Sequence of chain 1.A:
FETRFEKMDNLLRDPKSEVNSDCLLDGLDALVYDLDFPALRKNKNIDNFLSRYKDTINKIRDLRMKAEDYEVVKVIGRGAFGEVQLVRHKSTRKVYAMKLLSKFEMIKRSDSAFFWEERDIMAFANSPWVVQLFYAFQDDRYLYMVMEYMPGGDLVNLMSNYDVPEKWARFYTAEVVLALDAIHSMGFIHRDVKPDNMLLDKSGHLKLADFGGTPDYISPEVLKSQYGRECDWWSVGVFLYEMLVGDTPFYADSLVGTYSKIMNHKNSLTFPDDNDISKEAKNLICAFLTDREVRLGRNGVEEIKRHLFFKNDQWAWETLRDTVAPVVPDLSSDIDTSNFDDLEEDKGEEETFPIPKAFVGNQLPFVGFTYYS

Binding-site contacts:
Ligand atom N10 contacts residue ALA97 of chain 1.A at 3.5 Å.
Ligand atom N11 contacts residue ALA97 of chain 1.A at 3.3 Å.
Ligand atom N11 contacts residue TYR149 of chain 1.A at 3.8 Å.
Ligand atom C20 contacts residue GLU83 of chain 1.A at 3.8 Å.
Ligand atom C20 contacts residue GLY82 of chain 1.A at 3.8 Å.
Ligand atom N3 contacts residue PHE211 of chain 1.A at 3.6 Å.
Ligand atom C4 contacts residue VAL84 of chain 1.A at 3.7 Å (hydrophobic).
Ligand atom C20 contacts residue GLY79 of chain 1.A at 3.4 Å.
Ligand atom C2 contacts residue LYS99 of chain 1.A at 3.9 Å.
Ligand atom C9 contacts residue LEU199 of chain 1.A at 3.9 Å (hydrophobic).
Ligand atom C19 contacts residue GLY82 of chain 1.A at 3.5 Å.
Ligand atom C22 contacts residue PHE81 of chain 1.A at 3.9 Å (hydrophobic).
Ligand atom N3 contacts residue VAL84 of chain 1.A at 3.9 Å.
Ligand atom C20 contacts residue ARG78 of chain 1.A at 3.7 Å.
Ligand atom C15 contacts residue PHE211 of chain 1.A at 3.5 Å (hydrophobic).
Ligand atom N11 contacts residue MET150 of chain 1.A at 3.6 Å (h-bond).
Ligand atom C12 contacts residue GLU148 of chain 1.A at 3.7 Å.
Ligand atom C2 contacts residue PHE211 of chain 1.A at 3.6 Å (hydrophobic).
Ligand atom C14 contacts residue PHE211 of chain 1.A at 3.6 Å (hydrophobic).
Ligand atom O1 contacts residue PHE211 of chain 1.A at 3.3 Å.
Ligand atom C19 contacts residue GLY79 of chain 1.A at 3.6 Å.
Ligand atom N11 contacts residue GLU148 of chain 1.A at 2.7 Å (salt-bridge).
Ligand atom N10 contacts residue GLU148 of chain 1.A at 3.6 Å (salt-bridge).
Ligand atom C8 contacts residue LEU199 of chain 1.A at 3.6 Å (hydrophobic).
Ligand atom C8 contacts residue ALA97 of chain 1.A at 3.9 Å (hydrophobic).
Ligand atom C18 contacts residue LYS99 of chain 1.A at 3.8 Å.
Ligand atom C4 contacts residue PHE211 of chain 1.A at 3.8 Å (hydrophobic).
Ligand atom C13 contacts residue MET147 of chain 1.A at 3.9 Å (hydrophobic).
Ligand atom C21 contacts residue VAL84 of chain 1.A at 3.8 Å (hydrophobic).
Ligand atom N10 contacts residue MET150 of chain 1.A at 3.0 Å (h-bond).
Ligand atom C19 contacts residue GLU83 of chain 1.A at 3.9 Å.
Ligand atom C9 contacts residue ALA97 of chain 1.A at 3.8 Å (hydrophobic).
Ligand atom O1 contacts residue LYS99 of chain 1.A at 2.8 Å (salt-bridge).
Ligand atom O23 contacts residue ALA80 of chain 1.A at 3.7 Å.
Ligand atom C12 contacts residue ALA97 of chain 1.A at 3.6 Å (hydrophobic).
Ligand atom C7 contacts residue LEU199 of chain 1.A at 3.7 Å (hydrophobic).
Ligand atom O23 contacts residue PHE81 of chain 1.A at 3.1 Å (h-bond).
Ligand atom N10 contacts residue TYR149 of chain 1.A at 3.7 Å.
Ligand atom C22 contacts residue LEU101 of chain 1.A at 3.6 Å (hydrophobic).
Ligand atom C17 contacts residue LYS99 of chain 1.A at 3.6 Å.

This small molecule binds to this protein.
Small molecule (SMILES): COCc1cccc(CC(=O)Nc2ccc(-c3cn[nH]c3)cc2)c1